Sequence of chain 1.A:
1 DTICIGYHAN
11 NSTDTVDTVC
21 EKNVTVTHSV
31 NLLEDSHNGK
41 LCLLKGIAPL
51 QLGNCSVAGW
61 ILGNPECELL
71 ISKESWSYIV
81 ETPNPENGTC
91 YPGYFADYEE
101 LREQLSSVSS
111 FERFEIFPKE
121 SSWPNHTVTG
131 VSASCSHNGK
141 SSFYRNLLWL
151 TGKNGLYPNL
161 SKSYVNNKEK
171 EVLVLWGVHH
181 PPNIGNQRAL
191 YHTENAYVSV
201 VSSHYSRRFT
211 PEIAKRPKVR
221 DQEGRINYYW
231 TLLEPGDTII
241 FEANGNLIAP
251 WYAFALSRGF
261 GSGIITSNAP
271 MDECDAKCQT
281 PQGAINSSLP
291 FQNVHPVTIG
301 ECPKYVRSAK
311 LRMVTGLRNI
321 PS

Binding-site contacts:
Ligand atom C2 contacts residue ASN54 of chain 1.A at 2.5 Å.
Ligand atom C3 contacts residue ASN54 of chain 1.A at 3.8 Å.
Ligand atom C7 contacts residue ASN54 of chain 1.A at 3.3 Å.
Ligand atom N2 contacts residue ASN54 of chain 1.A at 2.9 Å (h-bond).
Ligand atom O5 contacts residue ASN54 of chain 1.A at 2.4 Å (h-bond).
Ligand atom C5 contacts residue ASN54 of chain 1.A at 3.7 Å.
Ligand atom C1 contacts residue ASN54 of chain 1.A at 1.4 Å.
Ligand atom C4 contacts residue ASN54 of chain 1.A at 4.2 Å.
Ligand atom C8 contacts residue ASN54 of chain 1.A at 4.4 Å.
Ligand atom O7 contacts residue ASN54 of chain 1.A at 3.2 Å (h-bond).

The protein below binds the small molecule below.
Small molecule (SMILES): CC(=O)N[C@@H]1[C@@H](O)[C@H](O)[C@@H](CO)O[C@H]1O